A small-molecule ligand and the protein it binds are described below.
Small molecule (SMILES): CN(C)CCOc1ccc(/C(=C(/CCCO)c2ccccc2)c2ccc(O)cc2)cc1

Sequence of chain 2.E:
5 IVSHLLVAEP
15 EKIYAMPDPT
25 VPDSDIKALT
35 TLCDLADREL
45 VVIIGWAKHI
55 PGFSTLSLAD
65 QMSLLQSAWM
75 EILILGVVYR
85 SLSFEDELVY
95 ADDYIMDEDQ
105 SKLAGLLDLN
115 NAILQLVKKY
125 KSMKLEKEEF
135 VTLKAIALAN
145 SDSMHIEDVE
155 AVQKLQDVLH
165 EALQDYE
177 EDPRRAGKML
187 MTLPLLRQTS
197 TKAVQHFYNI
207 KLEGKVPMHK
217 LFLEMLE

Binding-site contacts:
Ligand atom O16 contacts residue ASN114 of chain 2.E at 2.7 Å (h-bond).
Ligand atom C5 contacts residue PHE203 of chain 2.E at 3.7 Å (hydrophobic).
Ligand atom O16 contacts residue ILE117 of chain 2.E at 3.2 Å.
Ligand atom C15 contacts residue ASN114 of chain 2.E at 3.3 Å.
Ligand atom C25 contacts residue LEU77 of chain 2.E at 3.6 Å (hydrophobic).
Ligand atom C5 contacts residue ALA40 of chain 2.E at 3.7 Å (hydrophobic).
Ligand atom N1 contacts residue ASP41 of chain 2.E at 2.9 Å (salt-bridge).
Ligand atom C26 contacts residue GLU43 of chain 2.E at 3.3 Å.
Ligand atom C30 contacts residue ASP41 of chain 2.E at 3.2 Å.
Ligand atom C15 contacts residue ILE117 of chain 2.E at 3.6 Å (hydrophobic).
Ligand atom C20 contacts residue LEU208 of chain 2.E at 3.7 Å (hydrophobic).
Ligand atom C28 contacts residue LEU36 of chain 2.E at 3.7 Å (hydrophobic).
Ligand atom N1 contacts residue LEU208 of chain 2.E at 3.8 Å.
Ligand atom O4 contacts residue PHE203 of chain 2.E at 3.1 Å.
Ligand atom C31 contacts residue LEU208 of chain 2.E at 3.0 Å (hydrophobic).
Ligand atom C21 contacts residue LEU110 of chain 2.E at 3.8 Å (hydrophobic).
Ligand atom C2 contacts residue PHE203 of chain 2.E at 3.6 Å (hydrophobic).
Ligand atom O29 contacts residue LEU77 of chain 2.E at 3.8 Å.
Ligand atom C19 contacts residue ALA199 of chain 2.E at 3.7 Å (hydrophobic).
Ligand atom C10 contacts residue TRP73 of chain 2.E at 3.7 Å (hydrophobic).
Ligand atom C2 contacts residue ASP41 of chain 2.E at 3.5 Å.
Ligand atom O16 contacts residue TYR94 of chain 2.E at 2.6 Å (h-bond).
Ligand atom C9 contacts residue LEU77 of chain 2.E at 3.8 Å (hydrophobic).
Ligand atom C6 contacts residue CYS37 of chain 2.E at 3.8 Å (hydrophobic).
Ligand atom C3 contacts residue PHE203 of chain 2.E at 3.7 Å (hydrophobic).
Ligand atom C9 contacts residue ALA40 of chain 2.E at 3.6 Å (hydrophobic).
Ligand atom C25 contacts residue VAL81 of chain 2.E at 3.6 Å (hydrophobic).
Ligand atom C13 contacts residue TYR94 of chain 2.E at 3.8 Å (hydrophobic).
Ligand atom O29 contacts residue ARG84 of chain 2.E at 3.7 Å.
Ligand atom C6 contacts residue LEU208 of chain 2.E at 3.8 Å (hydrophobic).
Ligand atom C30 contacts residue GLU209 of chain 2.E at 3.6 Å.
Ligand atom C20 contacts residue HIS202 of chain 2.E at 3.6 Å.
Ligand atom C31 contacts residue CYS37 of chain 2.E at 3.6 Å (hydrophobic).
Ligand atom C27 contacts residue GLU43 of chain 2.E at 3.2 Å.
Ligand atom O29 contacts residue VAL81 of chain 2.E at 3.4 Å.
Ligand atom C10 contacts residue ALA40 of chain 2.E at 3.3 Å (hydrophobic).
Ligand atom C15 contacts residue TYR94 of chain 2.E at 3.7 Å (hydrophobic).
Ligand atom C28 contacts residue ALA40 of chain 2.E at 3.7 Å (hydrophobic).
Ligand atom C15 contacts residue LEU113 of chain 2.E at 3.2 Å (hydrophobic).
Ligand atom O29 contacts residue GLU43 of chain 2.E at 2.6 Å (salt-bridge).